Binding-site contacts:
Ligand atom NE2 contacts residue ASP32 of chain 2.B at 4.0 Å.
Ligand atom CB contacts residue GLN67 of chain 2.B at 4.0 Å.
Ligand atom NE2 contacts residue ASP68 of chain 2.B at 3.5 Å (salt-bridge).
Ligand atom CD2 contacts residue ASP68 of chain 2.B at 3.3 Å.
Ligand atom CD2 contacts residue GLN67 of chain 2.B at 3.9 Å.
Ligand atom C contacts residue ASP22 of chain 2.B at 3.9 Å.
Ligand atom ND1 contacts residue PHE33 of chain 2.B at 3.6 Å.
Ligand atom O contacts residue GLN67 of chain 2.B at 3.7 Å.
Ligand atom CB contacts residue PHE33 of chain 2.B at 4.0 Å (hydrophobic).
Ligand atom NE2 contacts residue PHE33 of chain 2.B at 3.9 Å.
Ligand atom CD2 contacts residue PHE33 of chain 2.B at 3.6 Å (hydrophobic).
Ligand atom CG contacts residue ASP68 of chain 2.B at 3.6 Å.
Ligand atom CD2 contacts residue PHE75 of chain 2.B at 4.1 Å (hydrophobic).
Ligand atom CA contacts residue GLU28 of chain 2.B at 3.2 Å.
Ligand atom CB contacts residue ASN66 of chain 2.B at 3.0 Å.
Ligand atom N contacts residue PHE33 of chain 2.B at 2.5 Å (h-bond).
Ligand atom CA contacts residue ASP22 of chain 2.B at 3.8 Å.
Ligand atom ND1 contacts residue ASP68 of chain 2.B at 3.8 Å.
Ligand atom CE1 contacts residue GLN34 of chain 2.B at 3.7 Å.
Ligand atom CB contacts residue ASP68 of chain 2.B at 3.5 Å.
Ligand atom CG contacts residue PHE33 of chain 2.B at 3.5 Å (hydrophobic).
Ligand atom CE1 contacts residue ASP68 of chain 2.B at 3.9 Å.
Ligand atom N contacts residue GLU28 of chain 2.B at 2.8 Å (salt-bridge).
Ligand atom CE1 contacts residue ASP32 of chain 2.B at 3.3 Å.
Ligand atom C contacts residue GLU28 of chain 2.B at 3.4 Å.
Ligand atom CA contacts residue ASN66 of chain 2.B at 3.7 Å.
Ligand atom O contacts residue ASN66 of chain 2.B at 2.6 Å (h-bond).
Ligand atom C contacts residue ASN66 of chain 2.B at 3.1 Å.
Ligand atom N contacts residue ASP22 of chain 2.B at 2.6 Å (salt-bridge).
Ligand atom CD2 contacts residue GLN34 of chain 2.B at 4.0 Å.
Ligand atom NE2 contacts residue GLN34 of chain 2.B at 2.9 Å (h-bond).
Ligand atom C contacts residue ARG142 of chain 2.B at 4.0 Å.
Ligand atom O contacts residue ASP22 of chain 2.B at 3.4 Å (salt-bridge).
Ligand atom CE1 contacts residue PHE33 of chain 2.B at 3.8 Å (hydrophobic).
Ligand atom NE2 contacts residue PHE75 of chain 2.B at 4.2 Å.
Ligand atom CA contacts residue PHE33 of chain 2.B at 3.6 Å (hydrophobic).
Ligand atom CA contacts residue ARG142 of chain 2.B at 3.8 Å.
Ligand atom ND1 contacts residue ASP32 of chain 2.B at 4.0 Å.
Ligand atom O contacts residue THR65 of chain 2.B at 3.8 Å.
Ligand atom O contacts residue GLU28 of chain 2.B at 4.0 Å.

Sequence of chain 2.B:
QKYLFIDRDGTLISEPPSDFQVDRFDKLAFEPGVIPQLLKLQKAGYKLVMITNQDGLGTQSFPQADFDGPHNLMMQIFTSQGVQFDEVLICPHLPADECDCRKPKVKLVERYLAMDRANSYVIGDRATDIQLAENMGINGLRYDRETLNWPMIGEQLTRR

The small molecule below binds the protein below.
Small molecule (SMILES): N[C@H](CO)Cc1c[nH]c[nH+]1